Sequence of chain 1.A:
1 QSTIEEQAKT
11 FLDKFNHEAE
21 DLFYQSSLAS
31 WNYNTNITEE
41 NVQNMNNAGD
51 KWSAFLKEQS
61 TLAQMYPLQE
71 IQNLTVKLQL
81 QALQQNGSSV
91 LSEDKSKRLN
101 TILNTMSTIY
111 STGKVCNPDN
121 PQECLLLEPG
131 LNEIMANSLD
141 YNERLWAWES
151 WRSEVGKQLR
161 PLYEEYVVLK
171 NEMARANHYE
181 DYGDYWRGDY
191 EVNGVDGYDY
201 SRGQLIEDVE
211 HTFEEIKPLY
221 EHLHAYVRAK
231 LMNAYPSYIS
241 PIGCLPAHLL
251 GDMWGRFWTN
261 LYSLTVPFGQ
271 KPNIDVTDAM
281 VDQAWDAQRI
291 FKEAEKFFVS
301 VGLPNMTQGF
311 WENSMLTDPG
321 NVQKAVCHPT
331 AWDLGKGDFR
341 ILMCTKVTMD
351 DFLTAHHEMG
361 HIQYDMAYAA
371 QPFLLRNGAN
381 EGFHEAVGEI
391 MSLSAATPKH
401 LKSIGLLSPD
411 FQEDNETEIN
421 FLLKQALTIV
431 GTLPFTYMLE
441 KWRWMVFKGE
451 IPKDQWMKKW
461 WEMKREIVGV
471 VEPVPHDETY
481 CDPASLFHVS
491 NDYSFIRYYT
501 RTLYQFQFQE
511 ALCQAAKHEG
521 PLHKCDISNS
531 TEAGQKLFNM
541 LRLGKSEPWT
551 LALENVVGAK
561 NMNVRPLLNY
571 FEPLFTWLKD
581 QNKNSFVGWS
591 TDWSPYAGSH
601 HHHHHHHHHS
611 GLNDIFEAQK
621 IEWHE

Binding-site contacts:
Ligand atom O5 contacts residue GLN84 of chain 1.A at 4.2 Å.
Ligand atom C2 contacts residue ASN86 of chain 1.A at 2.6 Å.
Ligand atom O3 contacts residue GLN64 of chain 1.A at 4.5 Å.
Ligand atom C6 contacts residue GLN64 of chain 1.A at 4.1 Å.
Ligand atom O5 contacts residue GLN64 of chain 1.A at 4.3 Å.
Ligand atom C4 contacts residue GLN64 of chain 1.A at 3.5 Å.
Ligand atom C6 contacts residue ASN86 of chain 1.A at 4.5 Å.
Ligand atom C3 contacts residue ASN86 of chain 1.A at 3.9 Å.
Ligand atom O5 contacts residue ASN86 of chain 1.A at 2.3 Å (h-bond).
Ligand atom C5 contacts residue GLN64 of chain 1.A at 4.4 Å.
Ligand atom C6 contacts residue GLN84 of chain 1.A at 4.0 Å.
Ligand atom C1 contacts residue ASN86 of chain 1.A at 1.4 Å.
Ligand atom O4 contacts residue GLN64 of chain 1.A at 3.6 Å.
Ligand atom C8 contacts residue ASN86 of chain 1.A at 4.1 Å.
Ligand atom C7 contacts residue ASN86 of chain 1.A at 3.9 Å.
Ligand atom O6 contacts residue ASN86 of chain 1.A at 4.2 Å.
Ligand atom C5 contacts residue ASN86 of chain 1.A at 3.6 Å.
Ligand atom N2 contacts residue ASN86 of chain 1.A at 3.2 Å (h-bond).
Ligand atom O6 contacts residue GLN84 of chain 1.A at 3.5 Å (h-bond).
Ligand atom C4 contacts residue ASN86 of chain 1.A at 4.2 Å.

A small-molecule ligand and the protein it binds are described below.
Small molecule (SMILES): CC(=O)N[C@@H]1[C@@H](O)[C@H](O)[C@@H](CO)O[C@H]1O